A protein and the small-molecule ligand that binds it are described below.
Small molecule (SMILES): CC(=O)N[C@@H]1[C@@H](O)[C@H](O)[C@@H](CO)O[C@H]1O

Sequence of chain 1.G:
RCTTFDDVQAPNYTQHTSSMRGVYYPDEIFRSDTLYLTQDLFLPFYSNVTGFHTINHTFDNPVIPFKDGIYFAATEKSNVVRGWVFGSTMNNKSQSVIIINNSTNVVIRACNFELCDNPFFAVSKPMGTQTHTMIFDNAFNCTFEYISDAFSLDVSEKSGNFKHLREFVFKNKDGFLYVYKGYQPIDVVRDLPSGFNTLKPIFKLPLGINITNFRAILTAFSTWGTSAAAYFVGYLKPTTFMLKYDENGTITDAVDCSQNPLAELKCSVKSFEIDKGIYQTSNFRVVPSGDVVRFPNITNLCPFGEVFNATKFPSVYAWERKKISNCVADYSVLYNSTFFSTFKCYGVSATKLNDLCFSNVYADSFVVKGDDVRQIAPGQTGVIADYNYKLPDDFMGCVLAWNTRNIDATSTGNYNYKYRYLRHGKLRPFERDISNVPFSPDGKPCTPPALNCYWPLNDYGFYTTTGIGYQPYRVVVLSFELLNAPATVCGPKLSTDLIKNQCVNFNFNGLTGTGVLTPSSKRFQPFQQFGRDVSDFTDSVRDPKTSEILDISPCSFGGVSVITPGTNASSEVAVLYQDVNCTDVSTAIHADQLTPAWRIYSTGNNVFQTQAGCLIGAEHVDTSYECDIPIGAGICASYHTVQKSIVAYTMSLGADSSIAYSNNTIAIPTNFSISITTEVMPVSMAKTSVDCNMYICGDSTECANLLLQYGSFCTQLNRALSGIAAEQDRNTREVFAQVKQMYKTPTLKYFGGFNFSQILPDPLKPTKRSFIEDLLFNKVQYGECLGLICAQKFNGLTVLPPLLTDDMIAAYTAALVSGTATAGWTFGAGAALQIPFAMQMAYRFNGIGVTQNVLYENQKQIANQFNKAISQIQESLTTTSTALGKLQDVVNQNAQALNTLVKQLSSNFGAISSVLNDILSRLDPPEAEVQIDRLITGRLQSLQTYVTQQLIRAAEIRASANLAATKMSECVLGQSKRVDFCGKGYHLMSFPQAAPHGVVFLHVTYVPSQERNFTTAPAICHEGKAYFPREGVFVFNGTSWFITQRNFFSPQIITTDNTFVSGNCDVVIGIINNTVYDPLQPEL

Binding-site contacts:
Ligand atom C3 contacts residue ASN48 of chain 1.G at 3.8 Å.
Ligand atom C1 contacts residue ASN48 of chain 1.G at 1.4 Å.
Ligand atom C8 contacts residue ASN48 of chain 1.G at 4.2 Å.
Ligand atom O5 contacts residue ASN48 of chain 1.G at 2.3 Å (h-bond).
Ligand atom O7 contacts residue THR50 of chain 1.G at 4.4 Å.
Ligand atom C2 contacts residue ASN48 of chain 1.G at 2.5 Å.
Ligand atom C5 contacts residue ASN48 of chain 1.G at 3.6 Å.
Ligand atom C7 contacts residue ASN48 of chain 1.G at 3.1 Å.
Ligand atom C8 contacts residue THR50 of chain 1.G at 3.8 Å.
Ligand atom N2 contacts residue ASN48 of chain 1.G at 2.4 Å (h-bond).
Ligand atom C4 contacts residue ASN48 of chain 1.G at 4.2 Å.
Ligand atom O7 contacts residue TYR239 of chain 1.G at 4.3 Å.
Ligand atom C8 contacts residue GLN15 of chain 1.G at 3.8 Å.
Ligand atom O7 contacts residue ASN48 of chain 1.G at 3.3 Å (h-bond).